A small-molecule ligand and the protein it binds are described below.
Small molecule (SMILES): CC(=O)N[C@@H]1[C@@H](O)[C@H](O)[C@@H](CO)O[C@H]1O

Binding-site contacts:
Ligand atom C4 contacts residue ASN253 of chain 1.D at 4.2 Å.
Ligand atom C5 contacts residue SER255 of chain 1.D at 4.0 Å.
Ligand atom C8 contacts residue LEU236 of chain 1.D at 4.1 Å (hydrophobic).
Ligand atom C2 contacts residue ASN253 of chain 1.D at 2.5 Å.
Ligand atom C1 contacts residue ASN253 of chain 1.D at 1.4 Å.
Ligand atom C8 contacts residue THR239 of chain 1.D at 3.4 Å.
Ligand atom O5 contacts residue SER255 of chain 1.D at 4.0 Å.
Ligand atom O6 contacts residue ASN253 of chain 1.D at 4.5 Å.
Ligand atom O5 contacts residue ASN253 of chain 1.D at 2.4 Å (h-bond).
Ligand atom C7 contacts residue ASN253 of chain 1.D at 3.4 Å.
Ligand atom O7 contacts residue ASN253 of chain 1.D at 3.4 Å (h-bond).
Ligand atom C7 contacts residue THR240 of chain 1.D at 4.3 Å.
Ligand atom N2 contacts residue ASN253 of chain 1.D at 3.0 Å (h-bond).
Ligand atom C8 contacts residue THR240 of chain 1.D at 3.5 Å.
Ligand atom C5 contacts residue ASN253 of chain 1.D at 3.6 Å.
Ligand atom C1 contacts residue SER255 of chain 1.D at 4.2 Å.
Ligand atom C3 contacts residue ASN253 of chain 1.D at 3.8 Å.
Ligand atom C6 contacts residue SER255 of chain 1.D at 4.4 Å.

Sequence of chain 1.D:
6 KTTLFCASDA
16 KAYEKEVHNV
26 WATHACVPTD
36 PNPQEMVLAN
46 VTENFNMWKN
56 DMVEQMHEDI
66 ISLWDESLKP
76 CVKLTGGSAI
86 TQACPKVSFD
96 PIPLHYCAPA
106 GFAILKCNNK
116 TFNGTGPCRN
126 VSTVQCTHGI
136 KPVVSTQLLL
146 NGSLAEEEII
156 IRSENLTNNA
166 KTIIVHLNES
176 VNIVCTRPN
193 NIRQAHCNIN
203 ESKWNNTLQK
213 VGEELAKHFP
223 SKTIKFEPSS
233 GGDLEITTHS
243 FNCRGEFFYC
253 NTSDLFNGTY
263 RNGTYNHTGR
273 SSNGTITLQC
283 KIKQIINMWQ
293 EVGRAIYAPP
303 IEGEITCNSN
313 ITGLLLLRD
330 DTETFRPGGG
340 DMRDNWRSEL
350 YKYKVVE